A protein and the small-molecule ligand that binds it are described below.
Small molecule (SMILES): O=C1c2c(O)c(=O)ccn2N([C@@H]2c3ccccc3SCc3c2ccc(F)c3F)[C@@H]2COCCN12

Sequence of chain 1.B:
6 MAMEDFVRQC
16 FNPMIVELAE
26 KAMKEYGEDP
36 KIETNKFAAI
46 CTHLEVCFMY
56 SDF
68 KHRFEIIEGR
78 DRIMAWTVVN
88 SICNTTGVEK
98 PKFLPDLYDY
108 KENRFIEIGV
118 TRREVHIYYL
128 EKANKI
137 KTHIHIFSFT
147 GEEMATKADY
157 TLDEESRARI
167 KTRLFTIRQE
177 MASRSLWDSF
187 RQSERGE

Binding-site contacts:
Ligand atom C22 contacts residue ILE45 of chain 1.B at 3.7 Å (hydrophobic).
Ligand atom C15 contacts residue ILE45 of chain 1.B at 3.7 Å (hydrophobic).
Ligand atom C22 contacts residue ALA27 of chain 1.B at 3.6 Å (hydrophobic).
Ligand atom C6 contacts residue MN1 of chain 1.K at 3.2 Å.
Ligand atom C5 contacts residue MN1 of chain 1.J at 3.0 Å.
Ligand atom O1 contacts residue ILE115 of chain 1.B at 3.0 Å (h-bond).
Ligand atom C19 contacts residue ILE45 of chain 1.B at 3.7 Å (hydrophobic).
Ligand atom O2 contacts residue GLU75 of chain 1.B at 3.5 Å (salt-bridge).
Ligand atom F1 contacts residue LYS41 of chain 1.B at 3.5 Å.
Ligand atom C5 contacts residue GLU114 of chain 1.B at 3.7 Å.
Ligand atom O3 contacts residue MN1 of chain 1.K at 2.2 Å.
Ligand atom C1 contacts residue MN1 of chain 1.J at 2.9 Å.
Ligand atom F2 contacts residue MET28 of chain 1.B at 3.5 Å.
Ligand atom C4 contacts residue MN1 of chain 1.K at 3.6 Å.
Ligand atom C6 contacts residue GLU75 of chain 1.B at 3.7 Å.
Ligand atom O1 contacts residue HIS48 of chain 1.B at 3.4 Å (h-bond).
Ligand atom O1 contacts residue LYS129 of chain 1.B at 2.9 Å (salt-bridge).
Ligand atom C2 contacts residue LYS129 of chain 1.B at 3.5 Å.
Ligand atom C18 contacts residue ILE45 of chain 1.B at 3.6 Å (hydrophobic).
Ligand atom C20 contacts residue ILE45 of chain 1.B at 3.8 Å (hydrophobic).
Ligand atom F2 contacts residue GLU33 of chain 1.B at 3.4 Å.
Ligand atom O1 contacts residue MN1 of chain 1.J at 2.1 Å.
Ligand atom O2 contacts residue ASP103 of chain 1.B at 3.0 Å (salt-bridge).
Ligand atom C23 contacts residue TYR31 of chain 1.B at 3.8 Å (hydrophobic).
Ligand atom C19 contacts residue HIS48 of chain 1.B at 3.7 Å.
Ligand atom F1 contacts residue GLU33 of chain 1.B at 3.6 Å.
Ligand atom C10 contacts residue TYR31 of chain 1.B at 3.4 Å (hydrophobic).
Ligand atom O2 contacts residue MN1 of chain 1.K at 2.1 Å.
Ligand atom C1 contacts residue LYS129 of chain 1.B at 3.2 Å.
Ligand atom C17 contacts residue ILE45 of chain 1.B at 3.6 Å (hydrophobic).
Ligand atom O2 contacts residue MN1 of chain 1.J at 2.3 Å.
Ligand atom O2 contacts residue HIS48 of chain 1.B at 3.5 Å.
Ligand atom O2 contacts residue GLU114 of chain 1.B at 3.2 Å (salt-bridge).
Ligand atom O3 contacts residue GLU75 of chain 1.B at 2.6 Å (salt-bridge).
Ligand atom O1 contacts residue GLU114 of chain 1.B at 2.9 Å (salt-bridge).
Ligand atom C9 contacts residue TYR31 of chain 1.B at 3.6 Å (hydrophobic).
Ligand atom F2 contacts residue TYR31 of chain 1.B at 3.3 Å.
Ligand atom C5 contacts residue MN1 of chain 1.K at 3.2 Å.
Ligand atom C1 contacts residue GLU114 of chain 1.B at 3.6 Å.
Ligand atom C16 contacts residue ILE45 of chain 1.B at 3.8 Å (hydrophobic).